Sequence of chain 35.A:
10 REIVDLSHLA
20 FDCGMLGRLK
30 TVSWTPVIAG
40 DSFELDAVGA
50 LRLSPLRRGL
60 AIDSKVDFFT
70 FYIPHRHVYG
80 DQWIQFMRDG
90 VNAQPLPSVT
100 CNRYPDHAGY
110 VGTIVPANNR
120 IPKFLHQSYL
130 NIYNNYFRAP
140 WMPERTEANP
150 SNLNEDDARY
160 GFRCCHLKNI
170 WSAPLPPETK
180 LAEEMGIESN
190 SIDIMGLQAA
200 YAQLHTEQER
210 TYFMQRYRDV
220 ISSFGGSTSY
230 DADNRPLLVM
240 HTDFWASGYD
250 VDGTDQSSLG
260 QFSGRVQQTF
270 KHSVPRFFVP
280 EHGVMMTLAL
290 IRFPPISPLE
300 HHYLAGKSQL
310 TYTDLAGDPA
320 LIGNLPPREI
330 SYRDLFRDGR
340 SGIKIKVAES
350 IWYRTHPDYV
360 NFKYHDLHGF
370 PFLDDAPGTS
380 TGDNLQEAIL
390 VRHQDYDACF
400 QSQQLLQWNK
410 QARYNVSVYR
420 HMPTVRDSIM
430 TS

Sequence of chain 31.A:
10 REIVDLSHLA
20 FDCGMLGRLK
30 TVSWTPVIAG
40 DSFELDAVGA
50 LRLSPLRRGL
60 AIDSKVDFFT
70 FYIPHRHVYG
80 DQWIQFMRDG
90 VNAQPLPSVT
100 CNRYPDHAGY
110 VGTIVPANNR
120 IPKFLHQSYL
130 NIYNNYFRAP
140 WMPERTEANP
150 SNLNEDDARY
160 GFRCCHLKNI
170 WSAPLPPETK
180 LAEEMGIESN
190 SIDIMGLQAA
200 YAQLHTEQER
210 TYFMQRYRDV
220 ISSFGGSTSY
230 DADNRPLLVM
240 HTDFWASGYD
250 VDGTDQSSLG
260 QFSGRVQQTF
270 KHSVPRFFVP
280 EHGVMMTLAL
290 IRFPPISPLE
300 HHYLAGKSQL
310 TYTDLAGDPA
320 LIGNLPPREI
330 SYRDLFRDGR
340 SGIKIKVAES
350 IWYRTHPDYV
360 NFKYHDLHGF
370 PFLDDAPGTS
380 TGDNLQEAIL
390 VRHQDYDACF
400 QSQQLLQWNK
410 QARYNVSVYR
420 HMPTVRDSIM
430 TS

Binding-site contacts:
Ligand atom C2' contacts residue DC1 of chain 35.E at 2.2 Å.
Ligand atom P contacts residue ARG425 of chain 31.A at 3.5 Å.
Ligand atom O3' contacts residue ARG28 of chain 35.C at 3.5 Å (salt-bridge).
Ligand atom OP1 contacts residue GLY34 of chain 35.C at 3.8 Å.
Ligand atom N1 contacts residue GLU208 of chain 35.A at 1.5 Å (salt-bridge).
Ligand atom C6 contacts residue GLU208 of chain 35.A at 2.6 Å.
Ligand atom OP2 contacts residue ASP426 of chain 31.A at 2.8 Å (salt-bridge).
Ligand atom C4 contacts residue ARG425 of chain 31.A at 3.6 Å.
Ligand atom O4' contacts residue PHE212 of chain 35.A at 3.4 Å.
Ligand atom O5' contacts residue TYR31 of chain 35.C at 3.4 Å (h-bond).
Ligand atom N3 contacts residue ARG425 of chain 31.A at 3.1 Å (salt-bridge).
Ligand atom OP2 contacts residue DC1 of chain 35.H at 2.0 Å.
Ligand atom C1' contacts residue ALA27 of chain 35.C at 3.8 Å (hydrophobic).
Ligand atom C2 contacts residue PHE212 of chain 35.A at 3.8 Å (hydrophobic).
Ligand atom N1 contacts residue ARG425 of chain 31.A at 3.6 Å (salt-bridge).
Ligand atom O3' contacts residue DC1 of chain 35.E at 3.3 Å.
Ligand atom C4' contacts residue DC1 of chain 35.H at 2.8 Å.
Ligand atom O4' contacts residue ARG425 of chain 31.A at 3.7 Å.
Ligand atom N3 contacts residue PHE212 of chain 35.A at 2.9 Å.
Ligand atom C5' contacts residue ARG28 of chain 35.C at 3.1 Å.
Ligand atom O5' contacts residue ARG425 of chain 31.A at 2.8 Å.
Ligand atom C5 contacts residue GLU208 of chain 35.A at 3.4 Å.
Ligand atom C1' contacts residue PHE212 of chain 35.A at 3.5 Å (hydrophobic).
Ligand atom C2 contacts residue GLU208 of chain 35.A at 1.6 Å.
Ligand atom OP2 contacts residue ARG425 of chain 31.A at 3.8 Å.
Ligand atom O5' contacts residue DC1 of chain 35.H at 2.6 Å.
Ligand atom P contacts residue DC1 of chain 35.H at 2.5 Å.
Ligand atom C5' contacts residue TYR31 of chain 35.C at 2.9 Å (hydrophobic).
Ligand atom OP1 contacts residue ARG28 of chain 35.C at 3.2 Å (salt-bridge).
Ligand atom O5' contacts residue ARG28 of chain 35.C at 3.4 Å.
Ligand atom OP2 contacts residue THR423 of chain 31.A at 2.9 Å.
Ligand atom N6 contacts residue GLU208 of chain 35.A at 3.4 Å (salt-bridge).
Ligand atom C4 contacts residue GLU208 of chain 35.A at 3.4 Å.
Ligand atom C2 contacts residue ARG425 of chain 31.A at 3.1 Å.
Ligand atom C1' contacts residue DC1 of chain 35.E at 3.6 Å.
Ligand atom N3 contacts residue GLU208 of chain 35.A at 2.7 Å (salt-bridge).
Ligand atom C3' contacts residue DC1 of chain 35.E at 2.9 Å.
Ligand atom O3' contacts residue ARG425 of chain 31.A at 3.8 Å.
Ligand atom C5' contacts residue DC1 of chain 35.H at 2.3 Å.
Ligand atom O3' contacts residue THR423 of chain 31.A at 3.8 Å.

This small molecule binds to this protein.
Small molecule (SMILES): Nc1ncnc2c1N1CN2[C@H]2C[C@]3(OP3(O)(O)OC[C@H]3OCC[C@@H]3O[P](=O)(O)OC[C@H]3O[C@@H]1C[C@@H]3O)[C@@H](CO[P](=O)(O)O[C@H]1CCO[C@@H]1COP(=O)=O)O2

Sequence of chain 35.C:
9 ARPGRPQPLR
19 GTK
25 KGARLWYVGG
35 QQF